The protein below binds the small molecule below.
Small molecule (SMILES): Nc1ncnc2c1ncn2[C@H]1C[C@H](O)[C@@H](COP(=O)(O)O)O1

Binding-site contacts:
Ligand atom C8 contacts residue HIS627 of chain 37.A at 3.5 Å.
Ligand atom N7 contacts residue PRO412 of chain 37.A at 4.3 Å.
Ligand atom N9 contacts residue PRO628 of chain 37.A at 3.7 Å.
Ligand atom C2 contacts residue GLY636 of chain 37.A at 3.2 Å.
Ligand atom N1 contacts residue VAL411 of chain 37.A at 4.3 Å.
Ligand atom C1' contacts residue HIS627 of chain 37.A at 4.3 Å.
Ligand atom O3' contacts residue PRO628 of chain 37.A at 4.1 Å.
Ligand atom C6 contacts residue PRO412 of chain 37.A at 4.3 Å (hydrophobic).
Ligand atom C2' contacts residue HIS627 of chain 37.A at 3.2 Å.
Ligand atom N7 contacts residue SER629 of chain 37.A at 3.1 Å (h-bond).
Ligand atom C8 contacts residue PRO628 of chain 37.A at 3.8 Å (hydrophobic).
Ligand atom N7 contacts residue PRO628 of chain 37.A at 3.3 Å (h-bond).
Ligand atom C6 contacts residue GLY636 of chain 37.A at 3.6 Å.
Ligand atom N6 contacts residue SER629 of chain 37.A at 3.0 Å (h-bond).
Ligand atom C2 contacts residue PRO628 of chain 37.A at 3.5 Å (hydrophobic).
Ligand atom C6 contacts residue SER629 of chain 37.A at 3.5 Å.
Ligand atom N9 contacts residue PRO412 of chain 37.A at 4.2 Å.
Ligand atom C8 contacts residue SER629 of chain 37.A at 4.2 Å.
Ligand atom C5 contacts residue PRO628 of chain 37.A at 2.7 Å (hydrophobic).
Ligand atom N7 contacts residue ASN606 of chain 37.A at 4.2 Å.
Ligand atom N3 contacts residue PRO628 of chain 37.A at 3.5 Å (h-bond).
Ligand atom N1 contacts residue PRO628 of chain 37.A at 3.2 Å (h-bond).
Ligand atom O2P contacts residue ASP623 of chain 47.A at 3.2 Å (salt-bridge).
Ligand atom N6 contacts residue PRO628 of chain 37.A at 3.4 Å (h-bond).
Ligand atom N7 contacts residue HIS627 of chain 37.A at 4.1 Å.
Ligand atom C4 contacts residue PRO412 of chain 37.A at 4.1 Å (hydrophobic).
Ligand atom C1' contacts residue PRO628 of chain 37.A at 3.9 Å (hydrophobic).
Ligand atom N6 contacts residue GLY636 of chain 37.A at 3.2 Å (h-bond).
Ligand atom P contacts residue HIS625 of chain 47.A at 3.9 Å.
Ligand atom C8 contacts residue PRO412 of chain 37.A at 4.3 Å (hydrophobic).
Ligand atom C5 contacts residue SER629 of chain 37.A at 3.5 Å.
Ligand atom O1P contacts residue HIS625 of chain 47.A at 2.8 Å (h-bond).
Ligand atom C5 contacts residue PRO412 of chain 37.A at 4.2 Å (hydrophobic).
Ligand atom N6 contacts residue GLY634 of chain 37.A at 3.8 Å.
Ligand atom N1 contacts residue GLY636 of chain 37.A at 2.9 Å (h-bond).
Ligand atom C3' contacts residue HIS627 of chain 37.A at 4.3 Å.
Ligand atom N6 contacts residue PHE635 of chain 37.A at 3.7 Å.
Ligand atom C6 contacts residue PRO628 of chain 37.A at 2.8 Å (hydrophobic).
Ligand atom C2' contacts residue PRO628 of chain 37.A at 3.6 Å (hydrophobic).
Ligand atom C4 contacts residue PRO628 of chain 37.A at 3.0 Å (hydrophobic).

Sequence of chain 47.A:
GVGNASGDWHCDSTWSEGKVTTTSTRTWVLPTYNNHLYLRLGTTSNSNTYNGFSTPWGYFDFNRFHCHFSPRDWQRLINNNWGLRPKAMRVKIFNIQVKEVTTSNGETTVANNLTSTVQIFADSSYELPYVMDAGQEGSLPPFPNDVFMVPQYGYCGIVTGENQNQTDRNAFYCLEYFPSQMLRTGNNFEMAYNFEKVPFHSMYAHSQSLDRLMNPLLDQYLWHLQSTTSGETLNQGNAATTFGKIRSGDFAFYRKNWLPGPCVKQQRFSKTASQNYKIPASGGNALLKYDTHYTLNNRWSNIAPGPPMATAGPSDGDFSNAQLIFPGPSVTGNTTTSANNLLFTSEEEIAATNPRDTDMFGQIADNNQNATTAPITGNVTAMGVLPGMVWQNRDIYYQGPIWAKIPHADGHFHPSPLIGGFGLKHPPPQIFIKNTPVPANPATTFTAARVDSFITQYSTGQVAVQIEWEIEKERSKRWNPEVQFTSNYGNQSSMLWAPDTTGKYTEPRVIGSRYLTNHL

Sequence of chain 37.A:
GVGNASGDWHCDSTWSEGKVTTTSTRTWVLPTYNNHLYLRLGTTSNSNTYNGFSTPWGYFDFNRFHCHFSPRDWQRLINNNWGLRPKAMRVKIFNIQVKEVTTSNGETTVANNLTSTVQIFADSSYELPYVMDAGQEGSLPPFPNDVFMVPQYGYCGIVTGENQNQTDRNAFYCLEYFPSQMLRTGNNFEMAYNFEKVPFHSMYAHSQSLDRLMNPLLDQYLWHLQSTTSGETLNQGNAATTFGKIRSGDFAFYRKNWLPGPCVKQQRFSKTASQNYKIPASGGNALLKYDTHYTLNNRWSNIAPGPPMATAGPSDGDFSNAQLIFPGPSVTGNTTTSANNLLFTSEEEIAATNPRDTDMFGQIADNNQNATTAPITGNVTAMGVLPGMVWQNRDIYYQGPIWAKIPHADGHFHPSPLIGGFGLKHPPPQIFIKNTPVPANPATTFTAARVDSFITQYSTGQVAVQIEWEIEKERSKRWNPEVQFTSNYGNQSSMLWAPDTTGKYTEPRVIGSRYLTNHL